Sequence of chain 1.M:
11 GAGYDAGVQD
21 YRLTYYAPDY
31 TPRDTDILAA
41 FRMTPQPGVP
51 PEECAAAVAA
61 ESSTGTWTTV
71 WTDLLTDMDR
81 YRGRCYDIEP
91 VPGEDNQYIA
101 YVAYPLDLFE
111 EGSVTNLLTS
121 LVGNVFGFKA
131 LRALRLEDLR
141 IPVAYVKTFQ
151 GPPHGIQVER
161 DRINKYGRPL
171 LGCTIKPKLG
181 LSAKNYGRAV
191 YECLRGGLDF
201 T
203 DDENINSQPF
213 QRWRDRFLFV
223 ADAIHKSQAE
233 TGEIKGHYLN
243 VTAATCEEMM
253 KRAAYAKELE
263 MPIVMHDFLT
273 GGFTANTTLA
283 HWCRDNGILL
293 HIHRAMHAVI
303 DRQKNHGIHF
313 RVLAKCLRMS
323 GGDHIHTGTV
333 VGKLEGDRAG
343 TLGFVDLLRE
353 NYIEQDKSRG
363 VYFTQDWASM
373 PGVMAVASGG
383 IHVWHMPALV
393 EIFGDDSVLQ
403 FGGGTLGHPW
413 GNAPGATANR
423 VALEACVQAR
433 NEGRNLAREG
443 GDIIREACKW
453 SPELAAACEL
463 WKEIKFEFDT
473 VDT

A protein and the small-molecule ligand that binds it are described below.
Small molecule (SMILES): O=C(COP(=O)(O)O)[C@H](O)[C@H](O)COP(=O)(O)O

Sequence of chain 1.N:
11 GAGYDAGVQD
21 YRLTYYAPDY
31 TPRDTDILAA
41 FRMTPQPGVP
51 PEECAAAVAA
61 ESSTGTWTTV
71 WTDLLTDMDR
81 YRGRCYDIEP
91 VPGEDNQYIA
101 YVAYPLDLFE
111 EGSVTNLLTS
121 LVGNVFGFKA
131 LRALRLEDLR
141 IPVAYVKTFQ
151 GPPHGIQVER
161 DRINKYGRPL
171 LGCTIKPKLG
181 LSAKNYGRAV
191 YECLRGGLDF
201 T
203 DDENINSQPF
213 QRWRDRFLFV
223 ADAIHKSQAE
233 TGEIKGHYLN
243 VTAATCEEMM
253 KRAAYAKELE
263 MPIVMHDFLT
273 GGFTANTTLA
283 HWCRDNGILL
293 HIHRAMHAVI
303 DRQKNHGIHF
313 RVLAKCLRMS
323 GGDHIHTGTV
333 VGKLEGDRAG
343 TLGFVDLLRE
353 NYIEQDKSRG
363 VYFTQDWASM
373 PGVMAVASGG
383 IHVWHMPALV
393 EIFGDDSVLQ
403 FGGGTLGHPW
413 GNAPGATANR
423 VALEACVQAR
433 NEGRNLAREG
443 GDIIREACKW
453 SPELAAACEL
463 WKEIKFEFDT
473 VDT

Binding-site contacts:
Ligand atom O2P contacts residue GLY405 of chain 1.N at 3.5 Å (h-bond).
Ligand atom O3 contacts residue GLU205 of chain 1.N at 3.5 Å (salt-bridge).
Ligand atom O3 contacts residue MG1 of chain 1.BA at 2.0 Å.
Ligand atom O3P contacts residue TRP67 of chain 1.M at 3.8 Å.
Ligand atom O4 contacts residue LEU336 of chain 1.N at 3.4 Å.
Ligand atom C3 contacts residue KCX202 of chain 1.N at 3.3 Å.
Ligand atom C5 contacts residue SER380 of chain 1.N at 3.2 Å.
Ligand atom P1 contacts residue LYS335 of chain 1.N at 3.7 Å.
Ligand atom O1P contacts residue GLY382 of chain 1.N at 2.8 Å (h-bond).
Ligand atom O3P contacts residue GLY404 of chain 1.N at 2.9 Å (h-bond).
Ligand atom O1P contacts residue TRP67 of chain 1.M at 3.5 Å.
Ligand atom O5P contacts residue ARG296 of chain 1.N at 2.9 Å (salt-bridge).
Ligand atom O2P contacts residue LYS176 of chain 1.N at 3.3 Å.
Ligand atom O3 contacts residue KCX202 of chain 1.N at 2.5 Å (h-bond).
Ligand atom C1 contacts residue SER380 of chain 1.N at 3.4 Å.
Ligand atom O1 contacts residue LYS176 of chain 1.N at 2.9 Å (salt-bridge).
Ligand atom O2 contacts residue MG1 of chain 1.BA at 2.9 Å.
Ligand atom C2 contacts residue LYS176 of chain 1.N at 3.7 Å.
Ligand atom O3P contacts residue GLY405 of chain 1.N at 3.1 Å (h-bond).
Ligand atom O1P contacts residue GLY381 of chain 1.N at 3.2 Å.
Ligand atom P2 contacts residue ARG296 of chain 1.N at 3.8 Å.
Ligand atom O6P contacts residue ARG296 of chain 1.N at 3.8 Å.
Ligand atom C1 contacts residue GLY381 of chain 1.N at 3.6 Å.
Ligand atom O5 contacts residue LEU336 of chain 1.N at 3.1 Å.
Ligand atom O2 contacts residue LYS176 of chain 1.N at 2.9 Å (salt-bridge).
Ligand atom O4P contacts residue ARG296 of chain 1.N at 3.8 Å.
Ligand atom C2 contacts residue MG1 of chain 1.BA at 3.4 Å.
Ligand atom O2P contacts residue THR66 of chain 1.M at 3.3 Å (h-bond).
Ligand atom C3 contacts residue SER380 of chain 1.N at 3.6 Å.
Ligand atom O1P contacts residue LYS335 of chain 1.N at 2.6 Å (salt-bridge).
Ligand atom O6P contacts residue HIS295 of chain 1.N at 3.7 Å.
Ligand atom O4 contacts residue LYS335 of chain 1.N at 3.7 Å.
Ligand atom C3 contacts residue MG1 of chain 1.BA at 3.2 Å.
Ligand atom O3 contacts residue HIS295 of chain 1.N at 2.8 Å (h-bond).
Ligand atom C3 contacts residue HIS295 of chain 1.N at 3.8 Å.
Ligand atom O5 contacts residue SER380 of chain 1.N at 3.2 Å (h-bond).
Ligand atom O6P contacts residue HIS328 of chain 1.N at 3.7 Å.
Ligand atom O4P contacts residue LEU336 of chain 1.N at 3.3 Å.
Ligand atom O4P contacts residue HIS299 of chain 1.N at 3.3 Å (h-bond).
Ligand atom O2P contacts residue TRP67 of chain 1.M at 3.5 Å.